The protein below binds the small molecule below.
Small molecule (SMILES): CC[C@H]1C(=O)N[C@](C=O)([C@@H](O)[C@@H]2C=CCCC2)[C@@]1(C)O

Sequence of chain 1.BA:
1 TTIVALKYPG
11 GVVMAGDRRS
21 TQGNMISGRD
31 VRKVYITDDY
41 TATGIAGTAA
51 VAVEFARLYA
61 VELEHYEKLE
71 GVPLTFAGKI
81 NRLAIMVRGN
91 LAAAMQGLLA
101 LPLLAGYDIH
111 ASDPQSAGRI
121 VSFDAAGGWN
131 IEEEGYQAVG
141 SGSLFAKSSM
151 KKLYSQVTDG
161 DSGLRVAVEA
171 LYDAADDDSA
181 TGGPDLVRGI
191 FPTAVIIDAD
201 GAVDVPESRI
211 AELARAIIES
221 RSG

Sequence of chain 1.X:
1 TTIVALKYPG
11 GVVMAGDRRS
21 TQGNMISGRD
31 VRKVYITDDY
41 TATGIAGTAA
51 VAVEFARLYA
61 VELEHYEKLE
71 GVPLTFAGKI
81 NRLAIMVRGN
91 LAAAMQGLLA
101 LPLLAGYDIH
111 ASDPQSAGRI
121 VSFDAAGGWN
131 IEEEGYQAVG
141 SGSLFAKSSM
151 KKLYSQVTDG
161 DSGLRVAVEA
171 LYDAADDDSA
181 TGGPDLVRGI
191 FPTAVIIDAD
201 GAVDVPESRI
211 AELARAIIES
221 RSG

Binding-site contacts:
Ligand atom O12 contacts residue THR1 of chain 1.X at 2.2 Å (h-bond).
Ligand atom C13 contacts residue ARG19 of chain 1.X at 3.7 Å.
Ligand atom C18 contacts residue LYS33 of chain 1.X at 3.8 Å.
Ligand atom C15 contacts residue GLY47 of chain 1.X at 3.6 Å.
Ligand atom C5 contacts residue THR21 of chain 1.X at 3.6 Å.
Ligand atom C7 contacts residue GLY47 of chain 1.X at 3.7 Å.
Ligand atom O6 contacts residue SER141 of chain 1.X at 3.9 Å.
Ligand atom N9 contacts residue GLY47 of chain 1.X at 2.9 Å (h-bond).
Ligand atom O14 contacts residue THR21 of chain 1.X at 3.5 Å (h-bond).
Ligand atom O12 contacts residue GLY47 of chain 1.X at 2.9 Å (h-bond).
Ligand atom C17 contacts residue ALA52 of chain 1.X at 3.8 Å (hydrophobic).
Ligand atom C16 contacts residue GLY47 of chain 1.X at 3.4 Å.
Ligand atom C17 contacts residue GLY47 of chain 1.X at 4.0 Å.
Ligand atom O6 contacts residue ALA180 of chain 1.X at 4.1 Å.
Ligand atom C2 contacts residue THR21 of chain 1.X at 3.0 Å.
Ligand atom C4 contacts residue THR1 of chain 1.X at 3.2 Å.
Ligand atom C20 contacts residue ALA49 of chain 1.X at 3.6 Å (hydrophobic).
Ligand atom C19 contacts residue VAL31 of chain 1.X at 3.3 Å (hydrophobic).
Ligand atom C3 contacts residue THR21 of chain 1.X at 3.3 Å.
Ligand atom O14 contacts residue SER20 of chain 1.X at 3.1 Å.
Ligand atom C10 contacts residue GLY47 of chain 1.X at 4.0 Å.
Ligand atom C16 contacts residue ILE45 of chain 1.X at 4.0 Å (hydrophobic).
Ligand atom C11 contacts residue GLY47 of chain 1.X at 4.0 Å.
Ligand atom C10 contacts residue THR1 of chain 1.X at 2.5 Å.
Ligand atom C19 contacts residue ALA49 of chain 1.X at 3.8 Å (hydrophobic).
Ligand atom C5 contacts residue ARG19 of chain 1.X at 3.8 Å.
Ligand atom C5 contacts residue THR1 of chain 1.X at 3.5 Å.
Ligand atom C16 contacts residue THR1 of chain 1.X at 3.5 Å.
Ligand atom C20 contacts residue SER20 of chain 1.X at 4.1 Å.
Ligand atom O12 contacts residue ALA46 of chain 1.X at 3.6 Å.
Ligand atom C5 contacts residue ALA180 of chain 1.X at 3.2 Å (hydrophobic).
Ligand atom C13 contacts residue THR1 of chain 1.X at 3.0 Å.
Ligand atom C15 contacts residue THR1 of chain 1.X at 3.8 Å.
Ligand atom O14 contacts residue ARG19 of chain 1.X at 3.7 Å.
Ligand atom O6 contacts residue THR1 of chain 1.X at 2.7 Å (h-bond).
Ligand atom C17 contacts residue ILE45 of chain 1.X at 3.6 Å (hydrophobic).
Ligand atom C18 contacts residue VAL31 of chain 1.X at 4.0 Å (hydrophobic).
Ligand atom C11 contacts residue THR1 of chain 1.X at 1.4 Å.
Ligand atom N9 contacts residue THR1 of chain 1.X at 3.7 Å.
Ligand atom O8 contacts residue GLY47 of chain 1.X at 3.7 Å.